Binding-site contacts:
Ligand atom C2D contacts residue VAL8 of chain 1.A at 3.7 Å (hydrophobic).
Ligand atom C3B contacts residue ASP21 of chain 1.A at 3.2 Å.
Ligand atom C4' contacts residue PHE31 of chain 1.A at 3.7 Å (hydrophobic).
Ligand atom N1' contacts residue PHE34 of chain 1.A at 3.8 Å.
Ligand atom C4D contacts residue ILE7 of chain 1.A at 3.7 Å (hydrophobic).
Ligand atom C3' contacts residue PHE31 of chain 1.A at 3.6 Å (hydrophobic).
Ligand atom O5' contacts residue ASN64 of chain 1.A at 3.3 Å (h-bond).
Ligand atom N3' contacts residue ALA9 of chain 1.A at 3.6 Å.
Ligand atom C2D contacts residue GLU30 of chain 1.A at 3.6 Å.
Ligand atom N4' contacts residue VAL115 of chain 1.A at 2.9 Å (h-bond).
Ligand atom N4' contacts residue PHE34 of chain 1.A at 3.8 Å.
Ligand atom C2D contacts residue PHE34 of chain 1.A at 3.9 Å (hydrophobic).
Ligand atom C4D contacts residue PHE34 of chain 1.A at 3.5 Å (hydrophobic).
Ligand atom N4' contacts residue ILE7 of chain 1.A at 2.9 Å (h-bond).
Ligand atom C9' contacts residue SER59 of chain 1.A at 3.7 Å.
Ligand atom O3' contacts residue PRO61 of chain 1.A at 3.6 Å.
Ligand atom C4A contacts residue PHE34 of chain 1.A at 3.5 Å (hydrophobic).
Ligand atom C3' contacts residue PRO61 of chain 1.A at 3.4 Å (hydrophobic).
Ligand atom O4' contacts residue ASN64 of chain 1.A at 3.2 Å (h-bond).
Ligand atom N2' contacts residue GLU30 of chain 1.A at 2.7 Å (salt-bridge).
Ligand atom C4' contacts residue PRO61 of chain 1.A at 3.5 Å (hydrophobic).
Ligand atom C9' contacts residue LEU22 of chain 1.A at 3.7 Å (hydrophobic).
Ligand atom N2' contacts residue VAL8 of chain 1.A at 3.5 Å (h-bond).
Ligand atom N3' contacts residue PHE34 of chain 1.A at 3.7 Å.
Ligand atom N3' contacts residue VAL8 of chain 1.A at 3.3 Å.
Ligand atom N2' contacts residue ALA9 of chain 1.A at 3.8 Å.
Ligand atom N3' contacts residue ILE7 of chain 1.A at 3.5 Å (h-bond).
Ligand atom C2' contacts residue PHE31 of chain 1.A at 3.8 Å (hydrophobic).
Ligand atom C8A contacts residue GLU30 of chain 1.A at 3.6 Å.
Ligand atom N1' contacts residue GLU30 of chain 1.A at 2.8 Å (salt-bridge).
Ligand atom N2' contacts residue ILE7 of chain 1.A at 3.8 Å.
Ligand atom C5B contacts residue GLN35 of chain 1.A at 3.6 Å.
Ligand atom C5D contacts residue PHE34 of chain 1.A at 3.8 Å (hydrophobic).
Ligand atom C8A contacts residue PHE34 of chain 1.A at 3.8 Å (hydrophobic).
Ligand atom C2D contacts residue ALA9 of chain 1.A at 3.6 Å (hydrophobic).
Ligand atom N4' contacts residue TYR121 of chain 1.A at 3.6 Å (h-bond).
Ligand atom C4B contacts residue PHE31 of chain 1.A at 3.7 Å (hydrophobic).
Ligand atom N2' contacts residue THR136 of chain 1.A at 3.5 Å (h-bond).
Ligand atom C8 contacts residue GLU30 of chain 1.A at 3.5 Å.
Ligand atom C5B contacts residue LEU67 of chain 1.A at 3.8 Å (hydrophobic).

This small molecule binds to this protein.
Small molecule (SMILES): COc1cc(N(C)CC2CCC3=C(C2)C(N)=N[C@H](N)N3)cc(OC)c1OC

Sequence of chain 1.A:
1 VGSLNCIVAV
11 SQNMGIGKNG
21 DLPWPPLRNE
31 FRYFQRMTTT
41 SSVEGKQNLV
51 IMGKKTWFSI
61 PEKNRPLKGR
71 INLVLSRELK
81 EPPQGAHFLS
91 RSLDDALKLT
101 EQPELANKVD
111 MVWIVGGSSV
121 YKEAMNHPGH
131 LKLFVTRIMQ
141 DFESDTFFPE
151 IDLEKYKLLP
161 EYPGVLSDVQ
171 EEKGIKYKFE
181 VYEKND